Binding-site contacts:
Ligand atom CBC contacts residue LEU31 of chain 1.C at 3.6 Å (hydrophobic).
Ligand atom CAL contacts residue ARG83 of chain 1.D at 3.5 Å.
Ligand atom OAK contacts residue ASN61 of chain 1.C at 3.7 Å.
Ligand atom CBA contacts residue VAL113 of chain 1.D at 3.8 Å (hydrophobic).
Ligand atom NAM contacts residue ARG83 of chain 1.D at 3.5 Å (salt-bridge).
Ligand atom CAZ contacts residue VAL113 of chain 1.D at 3.6 Å (hydrophobic).
Ligand atom NAM contacts residue ASP101 of chain 1.C at 2.7 Å (salt-bridge).
Ligand atom CBD contacts residue GLY32 of chain 1.C at 3.5 Å.
Ligand atom NAT contacts residue ARG83 of chain 1.D at 3.9 Å.
Ligand atom NAM contacts residue ILE59 of chain 1.C at 3.6 Å.
Ligand atom CAO contacts residue ARG83 of chain 1.D at 3.7 Å.
Ligand atom CAY contacts residue LYS44 of chain 1.C at 3.6 Å.
Ligand atom CAZ contacts residue SEP108 of chain 1.D at 2.9 Å.
Ligand atom NAP contacts residue ARG83 of chain 1.D at 3.6 Å.
Ligand atom CAE contacts residue LYS42 of chain 1.C at 3.9 Å.
Ligand atom CAX contacts residue VAL24 of chain 1.C at 3.8 Å (hydrophobic).
Ligand atom CAE contacts residue GLY41 of chain 1.C at 3.9 Å.
Ligand atom CBG contacts residue VAL24 of chain 1.C at 3.7 Å (hydrophobic).
Ligand atom OAK contacts residue ARG83 of chain 1.D at 3.5 Å (salt-bridge).
Ligand atom CAW contacts residue LEU31 of chain 1.C at 3.9 Å (hydrophobic).
Ligand atom CBA contacts residue SEP108 of chain 1.D at 3.0 Å.
Ligand atom CAN contacts residue ASP101 of chain 1.C at 3.0 Å.
Ligand atom CBC contacts residue LYS44 of chain 1.C at 3.6 Å.
Ligand atom CBB contacts residue LYS44 of chain 1.C at 3.9 Å.
Ligand atom CLA contacts residue PHE103 of chain 1.C at 3.8 Å.
Ligand atom CBA contacts residue LYS44 of chain 1.C at 3.9 Å.
Ligand atom CBC contacts residue GLY32 of chain 1.C at 3.4 Å.
Ligand atom CAN contacts residue ILE59 of chain 1.C at 3.6 Å (hydrophobic).
Ligand atom CBF contacts residue THR106 of chain 1.D at 3.7 Å.
Ligand atom CAB contacts residue ARG83 of chain 1.D at 3.5 Å.
Ligand atom CAW contacts residue LYS44 of chain 1.C at 3.9 Å.
Ligand atom CAQ contacts residue ILE59 of chain 1.C at 3.8 Å (hydrophobic).
Ligand atom CAQ contacts residue ARG83 of chain 1.D at 3.8 Å.
Ligand atom CLA contacts residue VAL81 of chain 1.D at 3.6 Å.
Ligand atom CAN contacts residue ARG83 of chain 1.D at 3.5 Å.
Ligand atom CAY contacts residue VAL113 of chain 1.D at 3.7 Å (hydrophobic).
Ligand atom CBD contacts residue LEU31 of chain 1.C at 3.6 Å (hydrophobic).
Ligand atom CAZ contacts residue LYS44 of chain 1.C at 3.7 Å.
Ligand atom CAQ contacts residue ASP101 of chain 1.C at 2.8 Å.
Ligand atom CAX contacts residue LYS44 of chain 1.C at 3.8 Å.

Sequence of chain 1.D:
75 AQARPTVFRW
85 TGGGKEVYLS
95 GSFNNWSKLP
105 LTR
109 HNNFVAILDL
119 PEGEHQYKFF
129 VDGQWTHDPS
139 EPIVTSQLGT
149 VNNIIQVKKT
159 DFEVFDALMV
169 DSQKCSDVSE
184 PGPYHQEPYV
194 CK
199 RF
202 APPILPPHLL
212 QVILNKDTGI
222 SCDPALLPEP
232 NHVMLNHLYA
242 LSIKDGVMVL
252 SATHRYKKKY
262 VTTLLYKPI

Sequence of chain 1.C:
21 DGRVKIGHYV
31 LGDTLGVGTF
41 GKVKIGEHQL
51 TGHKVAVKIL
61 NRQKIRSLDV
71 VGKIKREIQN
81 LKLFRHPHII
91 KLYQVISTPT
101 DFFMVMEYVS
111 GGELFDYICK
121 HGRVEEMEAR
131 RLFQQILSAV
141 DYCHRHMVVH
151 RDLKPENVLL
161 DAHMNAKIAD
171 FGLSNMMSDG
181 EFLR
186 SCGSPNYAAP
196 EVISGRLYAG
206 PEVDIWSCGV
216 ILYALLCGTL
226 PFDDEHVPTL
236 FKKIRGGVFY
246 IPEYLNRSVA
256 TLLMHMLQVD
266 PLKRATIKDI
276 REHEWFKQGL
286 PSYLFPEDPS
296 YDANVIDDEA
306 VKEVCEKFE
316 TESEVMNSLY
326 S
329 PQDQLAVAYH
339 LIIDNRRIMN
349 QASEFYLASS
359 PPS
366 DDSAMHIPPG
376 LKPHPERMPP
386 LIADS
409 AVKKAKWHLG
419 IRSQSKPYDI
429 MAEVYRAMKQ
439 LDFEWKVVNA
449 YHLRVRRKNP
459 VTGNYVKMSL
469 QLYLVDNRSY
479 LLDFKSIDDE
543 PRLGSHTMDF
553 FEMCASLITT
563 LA

The protein below binds the small molecule below.
Small molecule (SMILES): CC(=O)N[C@H]1CC=C(c2ccc(-c3nc4nc(Oc5ccc(C)c(C(=O)O)c5)[nH]c4cc3Cl)cc2)CC1